Binding-site contacts:
Ligand atom O2A contacts residue THR27 of chain 1.A at 2.5 Å (h-bond).
Ligand atom PG contacts residue MG1 of chain 1.E at 3.0 Å.
Ligand atom O3G contacts residue PRO80 of chain 1.A at 3.2 Å (h-bond).
Ligand atom O1B contacts residue LYS25 of chain 1.A at 3.1 Å (salt-bridge).
Ligand atom O2G contacts residue MG1 of chain 1.E at 2.0 Å.
Ligand atom C6 contacts residue LYS142 of chain 1.A at 3.4 Å.
Ligand atom O6 contacts residue ASN141 of chain 1.A at 2.9 Å (h-bond).
Ligand atom O3B contacts residue MG1 of chain 1.E at 3.1 Å.
Ligand atom O2A contacts residue THR26 of chain 1.A at 3.5 Å.
Ligand atom O2B contacts residue GLY24 of chain 1.A at 3.1 Å (h-bond).
Ligand atom O3B contacts residue LEU22 of chain 1.A at 3.1 Å (h-bond).
Ligand atom N7 contacts residue ALA170 of chain 1.A at 3.4 Å.
Ligand atom PB contacts residue LYS25 of chain 1.A at 2.6 Å.
Ligand atom O3B contacts residue LYS25 of chain 1.A at 3.3 Å (salt-bridge).
Ligand atom PB contacts residue MG1 of chain 1.E at 3.0 Å.
Ligand atom O6 contacts residue PRO171 of chain 1.A at 3.4 Å.
Ligand atom N7 contacts residue ASN141 of chain 1.A at 3.3 Å (h-bond).
Ligand atom O6 contacts residue LYS142 of chain 1.A at 3.2 Å (salt-bridge).
Ligand atom O1B contacts residue MG1 of chain 1.E at 1.9 Å.
Ligand atom O6 contacts residue VAL169 of chain 1.A at 3.5 Å.
Ligand atom N2 contacts residue LEU145 of chain 1.A at 3.0 Å.
Ligand atom O5' contacts residue THR27 of chain 1.A at 3.5 Å (h-bond).
Ligand atom C5 contacts residue PRO171 of chain 1.A at 3.3 Å (hydrophobic).
Ligand atom N7 contacts residue PRO171 of chain 1.A at 3.1 Å.
Ligand atom N1 contacts residue LYS142 of chain 1.A at 3.4 Å.
Ligand atom S1G contacts residue PRO80 of chain 1.A at 3.5 Å (h-bond).
Ligand atom O4' contacts residue LYS142 of chain 1.A at 3.4 Å (salt-bridge).
Ligand atom O3G contacts residue PRO20 of chain 1.A at 3.4 Å (h-bond).
Ligand atom O2G contacts residue THR54 of chain 1.A at 2.6 Å (h-bond).
Ligand atom O2B contacts residue LYS25 of chain 1.A at 1.3 Å (salt-bridge).
Ligand atom O1B contacts residue THR26 of chain 1.A at 2.8 Å (h-bond).
Ligand atom O3G contacts residue LYS25 of chain 1.A at 2.9 Å (salt-bridge).
Ligand atom O3A contacts residue GLY24 of chain 1.A at 3.0 Å (h-bond).
Ligand atom O2B contacts residue CYS23 of chain 1.A at 3.5 Å (h-bond).
Ligand atom C6 contacts residue PRO171 of chain 1.A at 3.5 Å (hydrophobic).
Ligand atom N1 contacts residue ASP144 of chain 1.A at 2.9 Å (salt-bridge).
Ligand atom PG contacts residue LYS25 of chain 1.A at 3.5 Å.
Ligand atom C5' contacts residue LEU22 of chain 1.A at 3.4 Å (hydrophobic).
Ligand atom O1A contacts residue MG1 of chain 1.E at 3.5 Å.
Ligand atom O6 contacts residue ALA170 of chain 1.A at 3.2 Å (h-bond).

Sequence of chain 1.A:
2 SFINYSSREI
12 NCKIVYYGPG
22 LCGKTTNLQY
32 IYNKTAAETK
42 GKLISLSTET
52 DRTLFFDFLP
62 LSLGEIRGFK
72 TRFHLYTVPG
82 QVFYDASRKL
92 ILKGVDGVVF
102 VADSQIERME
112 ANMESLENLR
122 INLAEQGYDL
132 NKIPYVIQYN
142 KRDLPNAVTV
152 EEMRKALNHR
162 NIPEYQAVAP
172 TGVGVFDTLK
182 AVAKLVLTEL

This protein binds this small molecule.
Small molecule (SMILES): Nc1nc2c(ncn2[C@@H]2O[C@H](CO[P](=O)(O)O[P](=O)(O)OP(O)(O)=S)[C@@H](O)[C@H]2O)c(=O)[nH]1